Sequence of chain 1.B:
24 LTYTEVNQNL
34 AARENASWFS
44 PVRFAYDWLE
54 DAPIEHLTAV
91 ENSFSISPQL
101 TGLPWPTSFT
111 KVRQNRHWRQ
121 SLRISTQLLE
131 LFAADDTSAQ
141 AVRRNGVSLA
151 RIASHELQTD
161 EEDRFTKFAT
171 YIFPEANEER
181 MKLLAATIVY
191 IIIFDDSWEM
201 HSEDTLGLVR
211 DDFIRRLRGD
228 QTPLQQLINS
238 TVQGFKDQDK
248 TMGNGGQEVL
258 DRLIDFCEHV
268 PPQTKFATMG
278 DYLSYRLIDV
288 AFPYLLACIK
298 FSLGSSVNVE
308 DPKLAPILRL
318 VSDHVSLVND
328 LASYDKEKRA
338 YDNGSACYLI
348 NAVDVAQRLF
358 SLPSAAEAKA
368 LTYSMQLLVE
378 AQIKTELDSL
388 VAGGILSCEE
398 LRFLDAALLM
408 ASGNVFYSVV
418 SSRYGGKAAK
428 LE

A small-molecule ligand and the protein it binds are described below.
Small molecule (SMILES): CC(C)=CCC/C(C)=C/CC/C(C)=C/CO[P](=O)(O)OP(=O)(O)O

Binding-site contacts:
Ligand atom O2B contacts residue LYS333 of chain 1.B at 3.0 Å (salt-bridge).
Ligand atom PA contacts residue ARG420 of chain 1.B at 3.9 Å.
Ligand atom O3A contacts residue GLU334 of chain 1.B at 4.2 Å.
Ligand atom O2A contacts residue LYS333 of chain 1.B at 4.2 Å.
Ligand atom O1 contacts residue MG1 of chain 1.H at 4.3 Å.
Ligand atom PA contacts residue MG1 of chain 1.H at 4.3 Å.
Ligand atom O3A contacts residue LYS333 of chain 1.B at 3.9 Å.
Ligand atom O3A contacts residue MG1 of chain 1.H at 3.7 Å.
Ligand atom O3A contacts residue TYR421 of chain 1.B at 4.3 Å.
Ligand atom O3A contacts residue SER330 of chain 1.B at 4.4 Å.
Ligand atom O1A contacts residue MG1 of chain 1.H at 3.9 Å.
Ligand atom O1B contacts residue ARG420 of chain 1.B at 4.2 Å.
Ligand atom O2A contacts residue ARG420 of chain 1.B at 2.4 Å (salt-bridge).
Ligand atom O3B contacts residue GLU334 of chain 1.B at 3.2 Å (salt-bridge).
Ligand atom PB contacts residue GLU334 of chain 1.B at 4.3 Å.
Ligand atom O1A contacts residue ASN326 of chain 1.B at 3.1 Å (h-bond).
Ligand atom O3A contacts residue ARG420 of chain 1.B at 4.4 Å.
Ligand atom O3B contacts residue MG1 of chain 1.H at 3.9 Å.
Ligand atom PA contacts residue TYR421 of chain 1.B at 3.9 Å.
Ligand atom O2A contacts residue PHE165 of chain 1.B at 4.0 Å.
Ligand atom O2A contacts residue TYR421 of chain 1.B at 4.1 Å.
Ligand atom PB contacts residue LYS333 of chain 1.B at 4.1 Å.
Ligand atom O1A contacts residue TYR421 of chain 1.B at 2.8 Å (h-bond).